Sequence of chain 1.B:
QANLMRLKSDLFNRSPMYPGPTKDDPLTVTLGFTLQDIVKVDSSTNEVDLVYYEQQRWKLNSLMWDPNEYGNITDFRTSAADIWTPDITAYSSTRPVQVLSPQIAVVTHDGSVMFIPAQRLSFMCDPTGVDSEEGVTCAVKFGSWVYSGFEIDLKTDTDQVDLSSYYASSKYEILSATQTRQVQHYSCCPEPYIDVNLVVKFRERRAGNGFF

Sequence of chain 1.C:
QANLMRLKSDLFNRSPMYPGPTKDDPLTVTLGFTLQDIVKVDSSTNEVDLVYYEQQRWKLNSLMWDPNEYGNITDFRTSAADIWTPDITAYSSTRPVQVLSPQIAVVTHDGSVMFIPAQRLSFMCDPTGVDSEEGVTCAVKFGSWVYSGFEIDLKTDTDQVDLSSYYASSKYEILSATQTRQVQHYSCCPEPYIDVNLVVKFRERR

Binding-site contacts:
Ligand atom C3 contacts residue TYR212 of chain 1.B at 3.6 Å (hydrophobic).
Ligand atom C3 contacts residue CYS207 of chain 1.B at 4.0 Å (hydrophobic).
Ligand atom C9 contacts residue TYR110 of chain 1.B at 3.5 Å (hydrophobic).
Ligand atom C7 contacts residue CYS207 of chain 1.B at 3.7 Å (hydrophobic).
Ligand atom C10 contacts residue TYR212 of chain 1.B at 3.4 Å (hydrophobic).
Ligand atom C10 contacts residue TRP164 of chain 1.B at 3.2 Å (hydrophobic).
Ligand atom C6 contacts residue TRP164 of chain 1.B at 3.5 Å (hydrophobic).
Ligand atom C6 contacts residue CYS207 of chain 1.B at 3.6 Å (hydrophobic).
Ligand atom C1 contacts residue TRP164 of chain 1.B at 3.2 Å (hydrophobic).
Ligand atom C2 contacts residue CYS207 of chain 1.B at 4.1 Å (hydrophobic).
Ligand atom N2 contacts residue TYR110 of chain 1.B at 3.7 Å.
Ligand atom C9 contacts residue TRP164 of chain 1.B at 3.6 Å (hydrophobic).
Ligand atom N1 contacts residue VAL165 of chain 1.B at 3.6 Å.
Ligand atom C3 contacts residue CYS208 of chain 1.B at 3.9 Å (hydrophobic).
Ligand atom C7 contacts residue TYR72 of chain 1.C at 4.3 Å (hydrophobic).
Ligand atom C3 contacts residue MET133 of chain 1.C at 4.0 Å (hydrophobic).
Ligand atom C2 contacts residue ILE135 of chain 1.C at 3.8 Å (hydrophobic).
Ligand atom C8 contacts residue TYR72 of chain 1.C at 3.9 Å (hydrophobic).
Ligand atom C5 contacts residue VAL165 of chain 1.B at 3.6 Å (hydrophobic).
Ligand atom C5 contacts residue TRP164 of chain 1.B at 4.2 Å (hydrophobic).
Ligand atom N1 contacts residue TRP164 of chain 1.B at 3.6 Å.
Ligand atom C10 contacts residue TYR205 of chain 1.B at 3.8 Å (hydrophobic).
Ligand atom C4 contacts residue VAL125 of chain 1.C at 4.0 Å (hydrophobic).
Ligand atom C3 contacts residue ILE135 of chain 1.C at 4.1 Å (hydrophobic).
Ligand atom C7 contacts residue ILE135 of chain 1.C at 3.9 Å (hydrophobic).
Ligand atom C4 contacts residue TRP164 of chain 1.B at 4.2 Å (hydrophobic).
Ligand atom C4 contacts residue ILE135 of chain 1.C at 4.3 Å (hydrophobic).
Ligand atom C8 contacts residue TRP164 of chain 1.B at 4.0 Å (hydrophobic).
Ligand atom C10 contacts residue TYR110 of chain 1.B at 3.3 Å (hydrophobic).
Ligand atom C2 contacts residue TRP164 of chain 1.B at 3.1 Å (hydrophobic).
Ligand atom C4 contacts residue MET133 of chain 1.C at 3.6 Å (hydrophobic).
Ligand atom N2 contacts residue TRP164 of chain 1.B at 2.7 Å (h-bond).
Ligand atom C1 contacts residue ILE135 of chain 1.C at 3.7 Å (hydrophobic).
Ligand atom N1 contacts residue ILE135 of chain 1.C at 3.7 Å.
Ligand atom C8 contacts residue TYR205 of chain 1.B at 4.2 Å (hydrophobic).
Ligand atom C3 contacts residue TRP164 of chain 1.B at 3.7 Å (hydrophobic).
Ligand atom C5 contacts residue ILE135 of chain 1.C at 4.2 Å (hydrophobic).
Ligand atom C5 contacts residue VAL125 of chain 1.C at 4.2 Å (hydrophobic).
Ligand atom C4 contacts residue TYR212 of chain 1.B at 4.1 Å (hydrophobic).
Ligand atom C4 contacts residue VAL165 of chain 1.B at 4.1 Å (hydrophobic).

A protein and the small-molecule ligand that binds it are described below.
Small molecule (SMILES): CN1CCC[C@H]1c1cccnc1